Sequence of chain 1.B:
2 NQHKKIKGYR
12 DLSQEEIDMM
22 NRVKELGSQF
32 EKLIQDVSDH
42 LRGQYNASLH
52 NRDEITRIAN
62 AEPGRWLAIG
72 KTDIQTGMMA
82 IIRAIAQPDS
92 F

The small molecule below binds the protein below.
Small molecule (SMILES): Nc1nc2c(ncn2[C@@H]2O[C@@H]3COP(=O)(O)O[C@@H]4[C@H](O)[C@@H](COP(=O)(O)O[C@H]3[C@H]2O)O[C@H]4n2cnc3c(N)ncnc32)c(=O)[nH]1

Binding-site contacts:
Ligand atom O44 contacts residue 4UR1 of chain 6.H at 0.7 Å (h-bond).
Ligand atom C19 contacts residue 4UR1 of chain 6.H at 0.9 Å.
Ligand atom C42 contacts residue 4UR1 of chain 6.H at 0.4 Å.
Ligand atom O23 contacts residue 4UR1 of chain 6.H at 1.1 Å.
Ligand atom C40 contacts residue 4UR1 of chain 6.H at 0.6 Å.
Ligand atom C43 contacts residue 4UR1 of chain 6.H at 0.7 Å.
Ligand atom C18 contacts residue 4UR1 of chain 6.H at 0.5 Å.
Ligand atom N08 contacts residue 4UR1 of chain 6.H at 0.4 Å (h-bond).
Ligand atom C37 contacts residue 4UR1 of chain 6.H at 0.7 Å.
Ligand atom O31 contacts residue 4UR1 of chain 6.H at 0.5 Å (h-bond).
Ligand atom C32 contacts residue 4UR1 of chain 6.H at 0.5 Å.
Ligand atom O13 contacts residue 4UR1 of chain 6.H at 1.1 Å.
Ligand atom N35 contacts residue 4UR1 of chain 6.H at 0.5 Å (h-bond).
Ligand atom O25 contacts residue 4UR1 of chain 6.H at 1.2 Å (h-bond).
Ligand atom N41 contacts residue 4UR1 of chain 6.H at 0.5 Å (h-bond).
Ligand atom C12 contacts residue 4UR1 of chain 6.H at 1.1 Å.
Ligand atom C07 contacts residue 4UR1 of chain 6.H at 0.5 Å.
Ligand atom C05 contacts residue 4UR1 of chain 6.H at 0.5 Å.
Ligand atom P24 contacts residue 4UR1 of chain 6.H at 0.7 Å.
Ligand atom C02 contacts residue 4UR1 of chain 6.H at 0.6 Å.
Ligand atom C34 contacts residue 4UR1 of chain 6.H at 0.5 Å.
Ligand atom C22 contacts residue 4UR1 of chain 6.H at 1.1 Å.
Ligand atom C11 contacts residue 4UR1 of chain 6.H at 0.8 Å.
Ligand atom O26 contacts residue 4UR1 of chain 6.H at 0.8 Å (h-bond).
Ligand atom O15 contacts residue 4UR1 of chain 6.H at 0.8 Å (h-bond).
Ligand atom C36 contacts residue 4UR1 of chain 6.H at 0.5 Å.
Ligand atom P14 contacts residue 4UR1 of chain 6.H at 0.7 Å.
Ligand atom N03 contacts residue 4UR1 of chain 6.H at 0.5 Å (h-bond).
Ligand atom N38 contacts residue 4UR1 of chain 6.H at 0.7 Å (h-bond).
Ligand atom N33 contacts residue 4UR1 of chain 6.H at 0.4 Å (h-bond).
Ligand atom N06 contacts residue 4UR1 of chain 6.H at 0.5 Å (h-bond).
Ligand atom C21 contacts residue 4UR1 of chain 6.H at 0.8 Å.
Ligand atom O16 contacts residue 4UR1 of chain 6.H at 0.8 Å.
Ligand atom C09 contacts residue 4UR1 of chain 6.H at 0.5 Å.
Ligand atom N45 contacts residue 4UR1 of chain 6.H at 0.7 Å (h-bond).
Ligand atom C29 contacts residue 4UR1 of chain 6.H at 1.2 Å.
Ligand atom N39 contacts residue 4UR1 of chain 6.H at 0.7 Å (h-bond).
Ligand atom C28 contacts residue 4UR1 of chain 6.H at 0.5 Å.
Ligand atom C04 contacts residue 4UR1 of chain 6.H at 0.4 Å.
Ligand atom O10 contacts residue 4UR1 of chain 6.H at 0.5 Å (h-bond).

Sequence of chain 6.B:
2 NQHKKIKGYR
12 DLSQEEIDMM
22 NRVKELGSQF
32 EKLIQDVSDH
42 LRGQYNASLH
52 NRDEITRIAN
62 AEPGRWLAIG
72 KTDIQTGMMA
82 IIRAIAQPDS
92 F